Sequence of chain 1.E:
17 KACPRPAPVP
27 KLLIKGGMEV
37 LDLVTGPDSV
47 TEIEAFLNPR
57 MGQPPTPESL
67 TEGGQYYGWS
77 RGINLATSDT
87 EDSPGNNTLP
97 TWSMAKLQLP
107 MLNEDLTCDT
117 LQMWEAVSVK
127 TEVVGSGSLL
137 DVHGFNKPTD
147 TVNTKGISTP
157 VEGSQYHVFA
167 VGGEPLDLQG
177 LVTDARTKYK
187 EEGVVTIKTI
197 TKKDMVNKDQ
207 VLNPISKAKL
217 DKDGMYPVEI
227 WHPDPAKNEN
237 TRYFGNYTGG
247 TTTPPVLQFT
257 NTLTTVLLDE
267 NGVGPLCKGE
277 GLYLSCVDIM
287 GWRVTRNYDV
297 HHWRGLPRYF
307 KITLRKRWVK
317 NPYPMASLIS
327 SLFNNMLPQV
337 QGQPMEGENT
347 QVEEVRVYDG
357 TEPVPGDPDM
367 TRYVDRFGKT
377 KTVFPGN

This protein binds this small molecule.
Small molecule (SMILES): CC(=O)N[C@@H]1[C@@H](O[C@@H]2O[C@H](CO)[C@H](O)[C@H](O[C@]3(C(=O)O)C[C@H](O)[C@@H](NC(C)=O)[C@H]([C@H](O)[C@H](O)CO)O3)[C@H]2O)[C@H](O)[C@@H](CO[C@]2(C(=O)O)C[C@H](O)[C@@H](NC(C)=O)[C@H]([C@H](O)[C@H](O)CO)O2)O[C@H]1O

Binding-site contacts:
Ligand atom C3 contacts residue GLY78 of chain 1.E at 4.0 Å.
Ligand atom C7 contacts residue TYR72 of chain 1.E at 3.9 Å (hydrophobic).
Ligand atom O4 contacts residue ILE79 of chain 1.E at 3.5 Å (h-bond).
Ligand atom C5 contacts residue ASN93 of chain 1.E at 4.1 Å.
Ligand atom C1 contacts residue GLY78 of chain 1.E at 4.0 Å.
Ligand atom O1B contacts residue SER89 of chain 1.E at 4.1 Å.
Ligand atom C3 contacts residue HIS298 of chain 1.E at 3.8 Å.
Ligand atom O6 contacts residue ASN93 of chain 1.E at 3.5 Å (h-bond).
Ligand atom C4 contacts residue HIS298 of chain 1.E at 3.6 Å.
Ligand atom C8 contacts residue TYR72 of chain 1.E at 4.1 Å (hydrophobic).
Ligand atom O4 contacts residue HIS298 of chain 1.E at 3.0 Å (h-bond).
Ligand atom C4 contacts residue GLY78 of chain 1.E at 3.3 Å.
Ligand atom O10 contacts residue ASN293 of chain 1.E at 3.9 Å.
Ligand atom C2 contacts residue GLY78 of chain 1.E at 4.1 Å.
Ligand atom C3 contacts residue GLY78 of chain 1.E at 4.0 Å.
Ligand atom O10 contacts residue THR291 of chain 1.E at 3.8 Å.
Ligand atom O1A contacts residue ARG77 of chain 1.E at 3.1 Å (salt-bridge).
Ligand atom O1B contacts residue ASN80 of chain 1.E at 4.2 Å.
Ligand atom O4 contacts residue VAL296 of chain 1.E at 4.0 Å.
Ligand atom O1A contacts residue TYR72 of chain 1.E at 3.5 Å.
Ligand atom N5 contacts residue TYR72 of chain 1.E at 3.1 Å (h-bond).
Ligand atom O1B contacts residue TYR72 of chain 1.E at 3.8 Å.
Ligand atom C5 contacts residue TYR72 of chain 1.E at 3.4 Å (hydrophobic).
Ligand atom O4 contacts residue THR291 of chain 1.E at 3.4 Å.
Ligand atom O1A contacts residue SER89 of chain 1.E at 3.4 Å (h-bond).
Ligand atom O4 contacts residue TYR72 of chain 1.E at 4.2 Å.
Ligand atom C6 contacts residue TYR72 of chain 1.E at 3.3 Å (hydrophobic).
Ligand atom O8 contacts residue TYR72 of chain 1.E at 3.5 Å (h-bond).
Ligand atom O3 contacts residue GLY78 of chain 1.E at 3.6 Å.
Ligand atom O4 contacts residue GLY78 of chain 1.E at 3.0 Å.
Ligand atom C4 contacts residue TYR72 of chain 1.E at 3.4 Å (hydrophobic).
Ligand atom O1B contacts residue ARG77 of chain 1.E at 2.8 Å (salt-bridge).
Ligand atom C11 contacts residue ASP85 of chain 1.A at 3.8 Å.
Ligand atom C3 contacts residue VAL296 of chain 1.E at 3.7 Å (hydrophobic).
Ligand atom C1 contacts residue ARG77 of chain 1.E at 3.4 Å.
Ligand atom C1 contacts residue TYR72 of chain 1.E at 3.8 Å (hydrophobic).
Ligand atom C8 contacts residue ARG77 of chain 1.E at 4.2 Å.
Ligand atom O1A contacts residue GLY78 of chain 1.E at 3.3 Å (h-bond).
Ligand atom C6 contacts residue ASN93 of chain 1.E at 3.4 Å.
Ligand atom C1 contacts residue SER89 of chain 1.E at 4.2 Å.

Sequence of chain 1.A:
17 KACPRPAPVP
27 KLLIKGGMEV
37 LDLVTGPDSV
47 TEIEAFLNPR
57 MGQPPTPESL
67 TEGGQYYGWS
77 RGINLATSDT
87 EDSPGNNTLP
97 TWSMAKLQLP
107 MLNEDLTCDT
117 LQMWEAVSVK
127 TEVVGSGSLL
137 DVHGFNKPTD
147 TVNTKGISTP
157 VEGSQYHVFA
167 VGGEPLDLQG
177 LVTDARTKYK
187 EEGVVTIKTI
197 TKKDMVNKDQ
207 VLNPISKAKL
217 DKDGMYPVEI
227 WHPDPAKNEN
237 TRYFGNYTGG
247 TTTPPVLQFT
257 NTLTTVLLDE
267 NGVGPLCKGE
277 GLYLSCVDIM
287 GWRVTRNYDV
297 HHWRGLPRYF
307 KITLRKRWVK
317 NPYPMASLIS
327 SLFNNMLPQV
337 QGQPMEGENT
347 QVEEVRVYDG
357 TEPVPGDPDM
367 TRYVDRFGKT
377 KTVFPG